Sequence of chain 1.UA:
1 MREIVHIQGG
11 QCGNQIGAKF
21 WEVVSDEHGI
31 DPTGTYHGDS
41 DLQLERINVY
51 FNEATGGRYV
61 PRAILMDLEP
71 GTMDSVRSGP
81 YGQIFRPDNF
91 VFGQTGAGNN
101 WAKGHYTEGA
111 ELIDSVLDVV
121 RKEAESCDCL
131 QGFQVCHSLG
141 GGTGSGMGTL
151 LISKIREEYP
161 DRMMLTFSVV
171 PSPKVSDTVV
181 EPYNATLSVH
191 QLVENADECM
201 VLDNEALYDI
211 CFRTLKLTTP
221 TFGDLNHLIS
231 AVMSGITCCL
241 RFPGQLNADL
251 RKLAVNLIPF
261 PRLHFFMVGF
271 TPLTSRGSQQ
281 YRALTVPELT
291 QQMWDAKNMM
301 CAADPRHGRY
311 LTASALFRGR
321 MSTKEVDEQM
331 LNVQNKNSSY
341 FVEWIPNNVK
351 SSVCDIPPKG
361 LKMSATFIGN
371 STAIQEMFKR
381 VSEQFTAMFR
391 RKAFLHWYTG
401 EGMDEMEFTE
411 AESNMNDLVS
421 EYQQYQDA

Binding-site contacts:
Ligand atom C35 contacts residue LYS359 of chain 1.UA at 3.6 Å.
Ligand atom C42 contacts residue VAL23 of chain 1.UA at 3.7 Å (hydrophobic).
Ligand atom C07 contacts residue LEU228 of chain 1.UA at 3.4 Å (hydrophobic).
Ligand atom C08 contacts residue LEU228 of chain 1.UA at 3.5 Å (hydrophobic).
Ligand atom O03 contacts residue ARG276 of chain 1.UA at 3.9 Å.
Ligand atom C14 contacts residue LEU215 of chain 1.UA at 3.6 Å (hydrophobic).
Ligand atom O13 contacts residue GLY360 of chain 1.UA at 3.4 Å (h-bond).
Ligand atom O14 contacts residue HIS227 of chain 1.UA at 2.9 Å.
Ligand atom C07 contacts residue HIS227 of chain 1.UA at 3.8 Å.
Ligand atom C39 contacts residue SER234 of chain 1.UA at 3.5 Å.
Ligand atom C42 contacts residue LYS359 of chain 1.UA at 3.5 Å.
Ligand atom C08 contacts residue HIS227 of chain 1.UA at 3.2 Å.
Ligand atom C31 contacts residue HIS227 of chain 1.UA at 3.8 Å.
Ligand atom C41 contacts residue VAL23 of chain 1.UA at 3.5 Å (hydrophobic).
Ligand atom C34 contacts residue LYS359 of chain 1.UA at 3.8 Å.
Ligand atom C32 contacts residue LYS359 of chain 1.UA at 3.6 Å.
Ligand atom O10 contacts residue GLN279 of chain 1.UA at 3.7 Å.
Ligand atom C32 contacts residue VAL23 of chain 1.UA at 3.5 Å (hydrophobic).
Ligand atom C14 contacts residue THR274 of chain 1.UA at 3.8 Å.
Ligand atom O07 contacts residue LEU361 of chain 1.UA at 3.9 Å.
Ligand atom O08 contacts residue GLN279 of chain 1.UA at 3.7 Å.
Ligand atom C39 contacts residue ALA231 of chain 1.UA at 3.8 Å (hydrophobic).
Ligand atom C33 contacts residue LYS359 of chain 1.UA at 3.8 Å.
Ligand atom O12 contacts residue LYS359 of chain 1.UA at 3.5 Å (salt-bridge).
Ligand atom O07 contacts residue GLN279 of chain 1.UA at 3.6 Å.
Ligand atom O13 contacts residue LYS359 of chain 1.UA at 3.0 Å (salt-bridge).
Ligand atom C17 contacts residue LEU361 of chain 1.UA at 3.8 Å (hydrophobic).
Ligand atom C47 contacts residue ARG276 of chain 1.UA at 3.3 Å.
Ligand atom O05 contacts residue LEU361 of chain 1.UA at 3.3 Å.
Ligand atom C44 contacts residue GLY360 of chain 1.UA at 3.7 Å.
Ligand atom C09 contacts residue HIS227 of chain 1.UA at 3.8 Å.
Ligand atom C36 contacts residue LYS359 of chain 1.UA at 3.3 Å.
Ligand atom O06 contacts residue LEU273 of chain 1.UA at 3.3 Å.
Ligand atom C30 contacts residue HIS227 of chain 1.UA at 3.8 Å.
Ligand atom C31 contacts residue LYS359 of chain 1.UA at 3.3 Å.
Ligand atom C40 contacts residue SER234 of chain 1.UA at 3.1 Å.
Ligand atom C19 contacts residue THR274 of chain 1.UA at 3.5 Å.
Ligand atom O06 contacts residue THR274 of chain 1.UA at 3.7 Å.
Ligand atom O13 contacts residue PRO358 of chain 1.UA at 3.5 Å.
Ligand atom N01 contacts residue LYS359 of chain 1.UA at 3.5 Å (salt-bridge).

The protein below binds the small molecule below.
Small molecule (SMILES): CC(=O)O[C@H]1C(=O)[C@@]2(C)[C@H]([C@H](OC(=O)c3ccccc3)[C@]3(O)C[C@H](OC(=O)[C@H](O)[C@@H](NC(=O)c4ccccc4)c4ccccc4)C(C)=C1C3(C)C)[C@]1(OC(C)=O)CO[C@@H]1C[C@@H]2O